Binding-site contacts:
Ligand atom C1 contacts residue TRP364 of chain 1.B at 4.1 Å (hydrophobic).
Ligand atom O5 contacts residue TRP364 of chain 1.B at 4.3 Å.
Ligand atom C2 contacts residue ASN308 of chain 1.B at 2.5 Å.
Ligand atom O5 contacts residue ASN308 of chain 1.B at 2.3 Å (h-bond).
Ligand atom C5 contacts residue TRP364 of chain 1.B at 4.3 Å (hydrophobic).
Ligand atom C4 contacts residue ASN308 of chain 1.B at 4.2 Å.
Ligand atom C5 contacts residue ASN308 of chain 1.B at 3.6 Å.
Ligand atom C8 contacts residue ASN308 of chain 1.B at 3.3 Å.
Ligand atom N2 contacts residue ASN308 of chain 1.B at 3.0 Å (h-bond).
Ligand atom C7 contacts residue ASN308 of chain 1.B at 3.3 Å.
Ligand atom C3 contacts residue ASN308 of chain 1.B at 3.8 Å.
Ligand atom C1 contacts residue ASN308 of chain 1.B at 1.4 Å.
Ligand atom O7 contacts residue ASN308 of chain 1.B at 3.9 Å.

Sequence of chain 1.B:
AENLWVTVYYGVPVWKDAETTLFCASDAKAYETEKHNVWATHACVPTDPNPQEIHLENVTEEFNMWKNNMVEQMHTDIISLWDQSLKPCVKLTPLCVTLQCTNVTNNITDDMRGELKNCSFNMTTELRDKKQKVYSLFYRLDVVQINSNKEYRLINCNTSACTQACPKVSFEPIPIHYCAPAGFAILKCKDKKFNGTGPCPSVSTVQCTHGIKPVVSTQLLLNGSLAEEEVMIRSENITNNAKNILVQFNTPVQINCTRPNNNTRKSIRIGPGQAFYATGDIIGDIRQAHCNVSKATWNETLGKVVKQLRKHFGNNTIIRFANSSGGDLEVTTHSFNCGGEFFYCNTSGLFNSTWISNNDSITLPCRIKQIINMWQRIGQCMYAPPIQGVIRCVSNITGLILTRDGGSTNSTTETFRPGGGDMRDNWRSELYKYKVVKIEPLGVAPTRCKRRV

This small molecule binds to this protein.
Small molecule (SMILES): CC(=O)N[C@@H]1[C@@H](O)[C@H](O)[C@@H](CO)O[C@H]1O